Binding-site contacts:
Ligand atom C21 contacts residue MET44 of chain 1.A at 3.3 Å (hydrophobic).
Ligand atom O1 contacts residue GLN54 of chain 1.A at 2.9 Å (h-bond).
Ligand atom O3 contacts residue GLN126 of chain 1.A at 2.7 Å (h-bond).
Ligand atom O5 contacts residue ASN48 of chain 1.A at 3.2 Å (h-bond).
Ligand atom C16 contacts residue LEU216 of chain 1.A at 3.8 Å (hydrophobic).
Ligand atom C1 contacts residue LEU47 of chain 1.A at 3.4 Å (hydrophobic).
Ligand atom C2 contacts residue GLY51 of chain 1.A at 3.7 Å.
Ligand atom O1 contacts residue PHE107 of chain 1.A at 3.7 Å.
Ligand atom C18 contacts residue ASN48 of chain 1.A at 3.4 Å.
Ligand atom C3 contacts residue PHE107 of chain 1.A at 3.7 Å (hydrophobic).
Ligand atom O3 contacts residue MET130 of chain 1.A at 3.8 Å.
Ligand atom C3 contacts residue GLN54 of chain 1.A at 3.0 Å.
Ligand atom C2 contacts residue GLN54 of chain 1.A at 3.2 Å.
Ligand atom O1 contacts residue ARG95 of chain 1.A at 3.0 Å (salt-bridge).
Ligand atom C12 contacts residue ASN48 of chain 1.A at 3.0 Å.
Ligand atom C22 contacts residue TYR219 of chain 1.A at 3.4 Å (hydrophobic).
Ligand atom C22 contacts residue MET130 of chain 1.A at 3.8 Å (hydrophobic).
Ligand atom C5 contacts residue MET88 of chain 1.A at 3.8 Å (hydrophobic).
Ligand atom C12 contacts residue LEU47 of chain 1.A at 3.8 Å (hydrophobic).
Ligand atom O5 contacts residue MET44 of chain 1.A at 3.6 Å.
Ligand atom C2 contacts residue LEU47 of chain 1.A at 3.8 Å (hydrophobic).
Ligand atom O4 contacts residue TYR219 of chain 1.A at 3.3 Å.
Ligand atom O4 contacts residue THR223 of chain 1.A at 3.4 Å (h-bond).
Ligand atom C22 contacts residue GLN126 of chain 1.A at 3.3 Å.
Ligand atom C16 contacts residue TYR219 of chain 1.A at 3.9 Å (hydrophobic).
Ligand atom C6 contacts residue MET88 of chain 1.A at 3.8 Å (hydrophobic).
Ligand atom O4 contacts residue CYS220 of chain 1.A at 3.3 Å (h-bond).
Ligand atom C6 contacts residue ALA89 of chain 1.A at 3.8 Å (hydrophobic).
Ligand atom C4 contacts residue MET88 of chain 1.A at 3.7 Å (hydrophobic).
Ligand atom C15 contacts residue MET130 of chain 1.A at 3.8 Å (hydrophobic).
Ligand atom C1 contacts residue GLY51 of chain 1.A at 3.5 Å.
Ligand atom C7 contacts residue MET85 of chain 1.A at 3.8 Å (hydrophobic).
Ligand atom O5 contacts residue THR223 of chain 1.A at 2.9 Å (h-bond).
Ligand atom C17 contacts residue GLN126 of chain 1.A at 3.8 Å.
Ligand atom F1 contacts residue PHE107 of chain 1.A at 3.3 Å.
Ligand atom C11 contacts residue ASN48 of chain 1.A at 3.5 Å.
Ligand atom C11 contacts residue LEU47 of chain 1.A at 3.6 Å (hydrophobic).
Ligand atom O2 contacts residue ASN48 of chain 1.A at 2.8 Å (h-bond).
Ligand atom C14 contacts residue MET130 of chain 1.A at 3.7 Å (hydrophobic).
Ligand atom O5 contacts residue ILE231 of chain 1.A at 3.7 Å.

A small-molecule ligand and the protein it binds are described below.
Small molecule (SMILES): C[C@@H]1C[C@H]2[C@@H]3CCC4=CC(=O)C=C[C@]4(C)[C@@]3(F)[C@@H](O)C[C@]2(C)[C@@]1(O)C(=O)CO

Sequence of chain 1.A:
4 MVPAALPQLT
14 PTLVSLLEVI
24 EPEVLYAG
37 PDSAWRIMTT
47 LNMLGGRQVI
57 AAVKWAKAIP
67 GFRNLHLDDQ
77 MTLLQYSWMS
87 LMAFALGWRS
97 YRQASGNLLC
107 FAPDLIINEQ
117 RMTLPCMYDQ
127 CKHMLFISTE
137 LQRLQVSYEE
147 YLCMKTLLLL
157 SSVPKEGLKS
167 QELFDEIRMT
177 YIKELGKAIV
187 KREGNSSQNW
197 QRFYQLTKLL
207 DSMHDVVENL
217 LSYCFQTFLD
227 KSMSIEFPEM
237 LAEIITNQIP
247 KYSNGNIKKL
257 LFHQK